Sequence of chain 27.A:
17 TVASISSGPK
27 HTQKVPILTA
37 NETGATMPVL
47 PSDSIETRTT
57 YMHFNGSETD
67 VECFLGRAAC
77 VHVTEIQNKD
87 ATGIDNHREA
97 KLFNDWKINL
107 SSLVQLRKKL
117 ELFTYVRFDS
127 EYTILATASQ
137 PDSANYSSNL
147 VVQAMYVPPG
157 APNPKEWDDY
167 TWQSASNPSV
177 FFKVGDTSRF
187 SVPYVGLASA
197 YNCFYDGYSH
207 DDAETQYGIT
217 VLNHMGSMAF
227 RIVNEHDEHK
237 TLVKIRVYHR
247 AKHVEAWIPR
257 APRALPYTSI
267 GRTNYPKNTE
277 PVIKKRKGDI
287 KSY

Binding-site contacts:
Ligand atom C4 contacts residue PHE186 of chain 27.A at 3.5 Å (hydrophobic).
Ligand atom C5B contacts residue TYR197 of chain 27.A at 3.7 Å (hydrophobic).
Ligand atom C1C contacts residue MET224 of chain 27.A at 3.4 Å (hydrophobic).
Ligand atom C7C contacts residue TYR128 of chain 27.A at 3.7 Å (hydrophobic).
Ligand atom C6C contacts residue VAL191 of chain 27.A at 3.5 Å (hydrophobic).
Ligand atom C3C contacts residue VAL188 of chain 27.A at 3.2 Å (hydrophobic).
Ligand atom C5C contacts residue ILE104 of chain 27.A at 4.0 Å (hydrophobic).
Ligand atom C5 contacts residue PHE186 of chain 27.A at 3.7 Å (hydrophobic).
Ligand atom O1 contacts residue TYR152 of chain 27.A at 4.0 Å.
Ligand atom C31 contacts residue ALA150 of chain 27.A at 3.8 Å (hydrophobic).
Ligand atom C1B contacts residue MET221 of chain 27.A at 3.7 Å (hydrophobic).
Ligand atom N2 contacts residue ALA24 of chain 27.C at 3.3 Å.
Ligand atom C31 contacts residue VAL176 of chain 27.A at 3.3 Å (hydrophobic).
Ligand atom N2 contacts residue PHE186 of chain 27.A at 3.9 Å.
Ligand atom C4 contacts residue MET224 of chain 27.A at 4.0 Å (hydrophobic).
Ligand atom C6B contacts residue TYR197 of chain 27.A at 3.5 Å (hydrophobic).
Ligand atom C31 contacts residue PRO174 of chain 27.A at 3.4 Å (hydrophobic).
Ligand atom C5C contacts residue TYR128 of chain 27.A at 3.6 Å (hydrophobic).
Ligand atom C2C contacts residue VAL188 of chain 27.A at 3.4 Å (hydrophobic).
Ligand atom O1 contacts residue VAL188 of chain 27.A at 3.8 Å.
Ligand atom C3 contacts residue PRO174 of chain 27.A at 3.8 Å (hydrophobic).
Ligand atom CM2 contacts residue LEU116 of chain 27.A at 3.6 Å (hydrophobic).
Ligand atom C5B contacts residue LEU106 of chain 27.A at 4.0 Å (hydrophobic).
Ligand atom C3 contacts residue PHE186 of chain 27.A at 3.8 Å (hydrophobic).
Ligand atom C31 contacts residue SER175 of chain 27.A at 3.6 Å.
Ligand atom C5 contacts residue TYR152 of chain 27.A at 3.8 Å (hydrophobic).
Ligand atom C4A contacts residue ASN198 of chain 27.A at 4.0 Å.
Ligand atom C5A contacts residue CYS199 of chain 27.A at 3.9 Å (hydrophobic).
Ligand atom O1B contacts residue MET221 of chain 27.A at 3.7 Å.
Ligand atom C2B contacts residue MET221 of chain 27.A at 3.6 Å (hydrophobic).
Ligand atom N2 contacts residue PRO174 of chain 27.A at 3.9 Å.
Ligand atom O1 contacts residue PHE186 of chain 27.A at 3.7 Å.
Ligand atom C4 contacts residue TYR152 of chain 27.A at 3.9 Å (hydrophobic).
Ligand atom C2C contacts residue TYR152 of chain 27.A at 4.0 Å (hydrophobic).
Ligand atom C4A contacts residue ASN219 of chain 27.A at 3.9 Å.
Ligand atom C4C contacts residue VAL188 of chain 27.A at 3.9 Å (hydrophobic).
Ligand atom C4A contacts residue ILE215 of chain 27.A at 3.9 Å (hydrophobic).
Ligand atom C5 contacts residue MET224 of chain 27.A at 4.0 Å (hydrophobic).
Ligand atom O1 contacts residue ALA24 of chain 27.C at 3.6 Å.
Ligand atom N3A contacts residue ASN219 of chain 27.A at 3.8 Å.

Sequence of chain 27.C:
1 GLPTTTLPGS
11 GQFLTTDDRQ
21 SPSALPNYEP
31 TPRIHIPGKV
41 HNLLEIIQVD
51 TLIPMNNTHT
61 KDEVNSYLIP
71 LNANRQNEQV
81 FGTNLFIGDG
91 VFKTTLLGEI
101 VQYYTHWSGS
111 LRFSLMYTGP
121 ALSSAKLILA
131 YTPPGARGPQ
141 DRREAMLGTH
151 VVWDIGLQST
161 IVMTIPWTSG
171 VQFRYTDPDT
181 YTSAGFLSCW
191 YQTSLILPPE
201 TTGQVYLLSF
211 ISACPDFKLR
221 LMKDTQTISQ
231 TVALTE

A small-molecule ligand and the protein it binds are described below.
Small molecule (SMILES): CC[C@H]1COC(c2ccc(OCCCCCCCc3cc(C)no3)cc2)=N1